Binding-site contacts:
Ligand atom C8 contacts residue ARG26 of chain 1.B at 3.4 Å.
Ligand atom O7 contacts residue LEU23 of chain 1.B at 3.9 Å.
Ligand atom N2 contacts residue ASP141 of chain 1.B at 4.5 Å.
Ligand atom C8 contacts residue ASP141 of chain 1.B at 3.4 Å.
Ligand atom C7 contacts residue LEU23 of chain 1.B at 4.0 Å (hydrophobic).
Ligand atom C3 contacts residue ASN22 of chain 1.B at 3.8 Å.
Ligand atom O5 contacts residue ASN22 of chain 1.B at 2.4 Å (h-bond).
Ligand atom O7 contacts residue ASN22 of chain 1.B at 2.9 Å (h-bond).
Ligand atom C8 contacts residue LEU23 of chain 1.B at 3.2 Å (hydrophobic).
Ligand atom C7 contacts residue ASN22 of chain 1.B at 2.9 Å.
Ligand atom O7 contacts residue ARG26 of chain 1.B at 3.8 Å.
Ligand atom C7 contacts residue ARG26 of chain 1.B at 3.5 Å.
Ligand atom O3 contacts residue ARG26 of chain 1.B at 3.4 Å (salt-bridge).
Ligand atom C8 contacts residue ASN22 of chain 1.B at 3.6 Å.
Ligand atom C2 contacts residue ASN22 of chain 1.B at 2.5 Å.
Ligand atom C5 contacts residue ASN22 of chain 1.B at 3.7 Å.
Ligand atom N2 contacts residue ARG26 of chain 1.B at 3.9 Å.
Ligand atom C4 contacts residue ASN22 of chain 1.B at 4.2 Å.
Ligand atom N2 contacts residue ASN22 of chain 1.B at 2.9 Å (h-bond).
Ligand atom O7 contacts residue THR24 of chain 1.B at 3.8 Å.
Ligand atom C3 contacts residue ARG26 of chain 1.B at 4.1 Å.
Ligand atom C1 contacts residue ASN22 of chain 1.B at 1.4 Å.

A small-molecule ligand and the protein it binds are described below.
Small molecule (SMILES): CC(=O)N[C@@H]1[C@@H](O)[C@H](O)[C@@H](CO)O[C@H]1O

Sequence of chain 1.B:
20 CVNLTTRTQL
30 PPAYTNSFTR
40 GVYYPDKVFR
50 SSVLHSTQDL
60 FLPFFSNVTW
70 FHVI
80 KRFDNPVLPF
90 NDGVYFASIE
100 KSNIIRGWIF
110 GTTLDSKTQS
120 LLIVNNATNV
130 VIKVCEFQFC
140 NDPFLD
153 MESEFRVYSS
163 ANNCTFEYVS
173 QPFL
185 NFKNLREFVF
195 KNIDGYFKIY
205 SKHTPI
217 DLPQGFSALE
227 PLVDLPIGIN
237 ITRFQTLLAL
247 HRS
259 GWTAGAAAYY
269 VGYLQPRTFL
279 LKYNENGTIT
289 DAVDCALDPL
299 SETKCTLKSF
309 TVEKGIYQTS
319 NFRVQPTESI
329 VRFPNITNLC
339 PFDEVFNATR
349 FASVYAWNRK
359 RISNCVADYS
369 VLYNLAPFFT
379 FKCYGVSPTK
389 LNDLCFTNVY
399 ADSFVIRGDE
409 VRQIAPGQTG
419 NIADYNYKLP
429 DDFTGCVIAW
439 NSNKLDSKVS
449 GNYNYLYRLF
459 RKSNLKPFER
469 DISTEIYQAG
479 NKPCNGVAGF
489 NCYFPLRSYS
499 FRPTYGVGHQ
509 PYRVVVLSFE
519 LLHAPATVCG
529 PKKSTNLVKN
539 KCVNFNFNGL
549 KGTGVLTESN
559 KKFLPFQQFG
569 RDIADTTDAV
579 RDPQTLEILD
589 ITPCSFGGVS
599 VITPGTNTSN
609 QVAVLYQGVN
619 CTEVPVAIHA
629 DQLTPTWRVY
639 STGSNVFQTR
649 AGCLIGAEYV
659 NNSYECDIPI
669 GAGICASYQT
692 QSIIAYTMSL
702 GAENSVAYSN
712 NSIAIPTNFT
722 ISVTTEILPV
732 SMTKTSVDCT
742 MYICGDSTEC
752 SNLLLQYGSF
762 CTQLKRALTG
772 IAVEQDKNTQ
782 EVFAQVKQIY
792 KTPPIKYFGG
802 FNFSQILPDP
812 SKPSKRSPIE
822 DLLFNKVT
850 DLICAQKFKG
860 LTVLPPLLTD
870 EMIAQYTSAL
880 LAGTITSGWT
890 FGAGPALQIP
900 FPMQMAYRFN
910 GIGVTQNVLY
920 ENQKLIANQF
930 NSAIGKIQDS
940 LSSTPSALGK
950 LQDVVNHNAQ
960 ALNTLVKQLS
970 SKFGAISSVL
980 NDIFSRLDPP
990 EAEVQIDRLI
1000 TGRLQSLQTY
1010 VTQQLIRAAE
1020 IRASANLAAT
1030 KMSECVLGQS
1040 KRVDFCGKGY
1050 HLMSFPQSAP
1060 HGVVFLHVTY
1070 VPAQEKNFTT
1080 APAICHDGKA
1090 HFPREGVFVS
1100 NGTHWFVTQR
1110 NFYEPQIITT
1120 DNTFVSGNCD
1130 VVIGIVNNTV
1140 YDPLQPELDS